Sequence of chain 1.A:
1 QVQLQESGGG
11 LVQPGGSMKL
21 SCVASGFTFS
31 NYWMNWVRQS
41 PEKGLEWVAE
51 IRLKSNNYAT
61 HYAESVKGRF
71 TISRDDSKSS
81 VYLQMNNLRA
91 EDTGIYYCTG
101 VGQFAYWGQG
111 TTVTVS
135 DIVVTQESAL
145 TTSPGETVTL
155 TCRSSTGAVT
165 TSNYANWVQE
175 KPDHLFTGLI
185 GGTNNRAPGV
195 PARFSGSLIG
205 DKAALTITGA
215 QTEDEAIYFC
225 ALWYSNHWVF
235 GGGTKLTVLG

Sequence of chain 1.B:
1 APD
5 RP

This small molecule binds to this protein.
Small molecule (SMILES): CC(=O)N[C@@H]1[C@@H](O)[C@@H](O)[C@@H](CO)O[C@@H]1O

Binding-site contacts:
Ligand atom C5 contacts residue CG64 of chain 1.B at 2.6 Å.
Ligand atom C7 contacts residue ARG5 of chain 1.B at 4.4 Å.
Ligand atom C8 contacts residue PRO2 of chain 1.B at 4.2 Å (hydrophobic).
Ligand atom C8 contacts residue CG64 of chain 1.B at 4.0 Å.
Ligand atom C8 contacts residue ARG5 of chain 1.B at 4.5 Å.
Ligand atom O4 contacts residue CG64 of chain 1.B at 4.4 Å.
Ligand atom C4 contacts residue CG64 of chain 1.B at 3.2 Å.
Ligand atom C1 contacts residue CG64 of chain 1.B at 1.8 Å.
Ligand atom C8 contacts residue TRP33 of chain 1.A at 4.2 Å (hydrophobic).
Ligand atom N2 contacts residue ARG5 of chain 1.B at 3.9 Å.
Ligand atom C2 contacts residue ARG5 of chain 1.B at 4.4 Å.
Ligand atom O3 contacts residue CG64 of chain 1.B at 4.2 Å.
Ligand atom O6 contacts residue CG64 of chain 1.B at 4.0 Å.
Ligand atom C1 contacts residue ARG5 of chain 1.B at 3.7 Å.
Ligand atom C6 contacts residue CG64 of chain 1.B at 3.9 Å.
Ligand atom O5 contacts residue CG64 of chain 1.B at 2.7 Å (h-bond).
Ligand atom N2 contacts residue CG64 of chain 1.B at 2.6 Å (h-bond).
Ligand atom C2 contacts residue CG64 of chain 1.B at 2.5 Å.
Ligand atom C8 contacts residue ASP3 of chain 1.B at 3.6 Å.
Ligand atom C7 contacts residue CG64 of chain 1.B at 3.9 Å.
Ligand atom C3 contacts residue CG64 of chain 1.B at 2.8 Å.
Ligand atom N2 contacts residue PRO2 of chain 1.B at 4.5 Å.